Sequence of chain 1.B:
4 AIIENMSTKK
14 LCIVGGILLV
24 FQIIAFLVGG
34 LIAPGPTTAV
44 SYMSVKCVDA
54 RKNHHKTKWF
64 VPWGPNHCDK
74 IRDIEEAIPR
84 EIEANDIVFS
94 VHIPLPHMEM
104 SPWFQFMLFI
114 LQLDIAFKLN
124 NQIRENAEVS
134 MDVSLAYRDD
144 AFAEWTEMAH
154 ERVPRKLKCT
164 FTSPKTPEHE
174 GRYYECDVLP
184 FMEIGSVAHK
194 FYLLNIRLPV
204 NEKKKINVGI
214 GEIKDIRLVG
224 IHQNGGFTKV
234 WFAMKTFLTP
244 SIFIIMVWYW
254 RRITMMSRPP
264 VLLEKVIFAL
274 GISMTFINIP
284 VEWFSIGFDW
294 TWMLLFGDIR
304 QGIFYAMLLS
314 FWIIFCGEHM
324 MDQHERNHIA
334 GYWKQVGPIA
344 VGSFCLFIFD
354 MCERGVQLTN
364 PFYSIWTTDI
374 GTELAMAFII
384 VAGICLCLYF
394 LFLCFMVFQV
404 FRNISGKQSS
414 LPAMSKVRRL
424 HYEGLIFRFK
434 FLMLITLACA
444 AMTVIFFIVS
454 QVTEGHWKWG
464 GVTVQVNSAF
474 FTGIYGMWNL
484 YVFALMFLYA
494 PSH

Binding-site contacts:
Ligand atom CAX contacts residue ARG254 of chain 1.B at 4.5 Å.
Ligand atom CBA contacts residue PHE279 of chain 1.B at 3.6 Å (hydrophobic).
Ligand atom CAC contacts residue PHE246 of chain 1.B at 3.6 Å (hydrophobic).
Ligand atom CBC contacts residue ARG254 of chain 1.B at 4.4 Å.
Ligand atom CAU contacts residue MET249 of chain 1.B at 4.1 Å (hydrophobic).
Ligand atom CAS contacts residue VAL250 of chain 1.B at 3.8 Å (hydrophobic).
Ligand atom CAB contacts residue PHE279 of chain 1.B at 3.8 Å (hydrophobic).
Ligand atom CAU contacts residue VAL250 of chain 1.B at 4.3 Å (hydrophobic).
Ligand atom CAE contacts residue PHE246 of chain 1.B at 4.4 Å (hydrophobic).
Ligand atom CAY contacts residue ARG254 of chain 1.B at 3.9 Å.
Ligand atom OAG contacts residue THR257 of chain 1.B at 3.1 Å (h-bond).
Ligand atom OAH contacts residue MET258 of chain 1.B at 3.2 Å.
Ligand atom CAX contacts residue MET258 of chain 1.B at 4.4 Å (hydrophobic).
Ligand atom CAM contacts residue ARG254 of chain 1.B at 3.7 Å.
Ligand atom CAB contacts residue ILE282 of chain 1.B at 3.7 Å (hydrophobic).
Ligand atom CAB contacts residue THR278 of chain 1.B at 3.8 Å.
Ligand atom CAL contacts residue THR257 of chain 1.B at 4.0 Å.
Ligand atom OAH contacts residue THR257 of chain 1.B at 3.1 Å (h-bond).
Ligand atom CAX contacts residue THR257 of chain 1.B at 3.9 Å.
Ligand atom CAC contacts residue MET249 of chain 1.B at 3.6 Å (hydrophobic).
Ligand atom OAH contacts residue ARG254 of chain 1.B at 4.0 Å.
Ligand atom CAT contacts residue TRP253 of chain 1.B at 4.2 Å (hydrophobic).
Ligand atom CAT contacts residue VAL250 of chain 1.B at 4.1 Å (hydrophobic).
Ligand atom CAR contacts residue VAL250 of chain 1.B at 4.0 Å (hydrophobic).
Ligand atom CAR contacts residue ARG254 of chain 1.B at 4.3 Å.
Ligand atom CAU contacts residue PHE246 of chain 1.B at 4.2 Å (hydrophobic).
Ligand atom CAY contacts residue THR257 of chain 1.B at 3.8 Å.
Ligand atom OAW contacts residue ARG254 of chain 1.B at 3.7 Å.
Ligand atom CAM contacts residue THR257 of chain 1.B at 4.3 Å.
Ligand atom CAA contacts residue PHE279 of chain 1.B at 3.6 Å (hydrophobic).

The protein below binds the small molecule below.
Small molecule (SMILES): CC(C)CCC[C@@H](C)[C@H]1CC[C@H]2[C@@H]3CC=C4C[C@@H](OC(=O)CCC(=O)O)CC[C@]4(C)[C@H]3CC[C@]12C